Sequence of chain 1.B:
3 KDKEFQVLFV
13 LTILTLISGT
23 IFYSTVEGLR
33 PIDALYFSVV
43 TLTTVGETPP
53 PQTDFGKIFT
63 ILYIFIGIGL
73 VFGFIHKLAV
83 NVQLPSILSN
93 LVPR

This protein binds this small molecule.
Small molecule (SMILES): NCC(=O)O

Sequence of chain 4.B:
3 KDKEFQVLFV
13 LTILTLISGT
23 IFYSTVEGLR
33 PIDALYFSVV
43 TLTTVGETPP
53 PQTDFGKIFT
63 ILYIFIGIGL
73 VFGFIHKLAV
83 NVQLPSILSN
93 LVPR

Binding-site contacts:
Ligand atom C contacts residue PHE67 of chain 1.B at 4.2 Å (hydrophobic).
Ligand atom N contacts residue PHE67 of chain 1.B at 3.6 Å.
Ligand atom OXT contacts residue LEU64 of chain 1.B at 4.2 Å.
Ligand atom OXT contacts residue PHE67 of chain 1.B at 3.6 Å.
Ligand atom CA contacts residue PHE11 of chain 4.B at 4.2 Å (hydrophobic).
Ligand atom N contacts residue PHE76 of chain 4.B at 3.8 Å.
Ligand atom OXT contacts residue ILE68 of chain 1.B at 4.3 Å.